This protein binds this small molecule.
Small molecule (SMILES): CC(=O)N[C@H]1[C@H](O[C@H]2[C@H](O)[C@@H](NC(C)=O)CO[C@@H]2CO)O[C@H](CO)[C@@H](O)[C@@H]1O

Sequence of chain 1.A:
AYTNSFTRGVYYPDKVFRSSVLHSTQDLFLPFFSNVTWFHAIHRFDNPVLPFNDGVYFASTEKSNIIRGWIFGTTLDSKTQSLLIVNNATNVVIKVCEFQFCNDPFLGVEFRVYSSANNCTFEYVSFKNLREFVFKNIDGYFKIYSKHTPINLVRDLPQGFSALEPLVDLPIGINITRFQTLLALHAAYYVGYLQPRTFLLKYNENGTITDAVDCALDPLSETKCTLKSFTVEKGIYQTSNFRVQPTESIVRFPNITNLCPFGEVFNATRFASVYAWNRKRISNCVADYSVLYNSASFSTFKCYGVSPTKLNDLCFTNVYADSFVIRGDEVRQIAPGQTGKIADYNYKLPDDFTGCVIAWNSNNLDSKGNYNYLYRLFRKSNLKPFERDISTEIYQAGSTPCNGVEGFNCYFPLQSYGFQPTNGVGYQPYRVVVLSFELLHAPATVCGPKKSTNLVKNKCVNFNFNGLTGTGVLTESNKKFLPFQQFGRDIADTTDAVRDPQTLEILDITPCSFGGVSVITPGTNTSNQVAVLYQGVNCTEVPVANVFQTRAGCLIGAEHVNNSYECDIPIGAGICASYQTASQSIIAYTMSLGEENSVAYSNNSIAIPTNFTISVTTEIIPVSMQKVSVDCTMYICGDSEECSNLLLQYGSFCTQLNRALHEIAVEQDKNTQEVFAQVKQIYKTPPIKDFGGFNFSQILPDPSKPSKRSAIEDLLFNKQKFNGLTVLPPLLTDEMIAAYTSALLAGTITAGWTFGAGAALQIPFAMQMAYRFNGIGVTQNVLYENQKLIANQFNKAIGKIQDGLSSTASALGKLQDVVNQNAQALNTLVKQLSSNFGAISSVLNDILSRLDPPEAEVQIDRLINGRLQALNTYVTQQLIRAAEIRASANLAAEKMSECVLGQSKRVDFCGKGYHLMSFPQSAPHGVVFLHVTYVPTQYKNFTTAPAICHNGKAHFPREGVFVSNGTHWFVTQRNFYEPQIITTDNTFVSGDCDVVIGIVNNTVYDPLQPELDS

Binding-site contacts:
Ligand atom C4 contacts residue ASN317 of chain 1.A at 4.2 Å.
Ligand atom C8 contacts residue PHE348 of chain 1.A at 4.5 Å (hydrophobic).
Ligand atom O5 contacts residue ASN317 of chain 1.A at 2.4 Å (h-bond).
Ligand atom C3 contacts residue ASN317 of chain 1.A at 3.8 Å.
Ligand atom N2 contacts residue ASN317 of chain 1.A at 2.9 Å (h-bond).
Ligand atom C8 contacts residue LEU342 of chain 1.A at 4.4 Å (hydrophobic).
Ligand atom C7 contacts residue ASN317 of chain 1.A at 3.4 Å.
Ligand atom C5 contacts residue ASN317 of chain 1.A at 3.7 Å.
Ligand atom O7 contacts residue ASN317 of chain 1.A at 3.5 Å (h-bond).
Ligand atom C1 contacts residue ASN317 of chain 1.A at 1.4 Å.
Ligand atom C2 contacts residue ASN317 of chain 1.A at 2.4 Å.